Binding-site contacts:
Ligand atom C1' contacts residue MG1 of chain 1.MC at 4.3 Å.
Ligand atom O4 contacts residue MG1 of chain 1.QD at 3.4 Å.
Ligand atom C4 contacts residue MG1 of chain 1.QD at 4.3 Å.
Ligand atom C4' contacts residue MG1 of chain 1.MC at 3.8 Å.
Ligand atom O3' contacts residue MG1 of chain 1.MC at 4.0 Å.
Ligand atom O2' contacts residue MG1 of chain 1.MC at 2.6 Å.
Ligand atom C3' contacts residue MG1 of chain 1.MC at 4.1 Å.
Ligand atom N6 contacts residue MG1 of chain 1.QD at 3.9 Å.
Ligand atom O4' contacts residue MG1 of chain 1.MC at 4.2 Å.
Ligand atom O6 contacts residue MG1 of chain 1.QD at 3.2 Å.
Ligand atom C6 contacts residue MG1 of chain 1.QD at 4.4 Å.
Ligand atom C2' contacts residue MG1 of chain 1.MC at 3.8 Å.

This small molecule binds to this protein.
Small molecule (SMILES): Nc1ccn([C@@H]2O[C@H](CO)[C@@H](O[P](=O)(O)OC[C@H]3O[C@@H](n4cnc5c(=O)nc(N)[nH]c54)[C@H](O)[C@@H]3O[P](=O)(O)OC[C@H]3O[C@@H](n4ccc(=O)[nH]c4=O)[C@H](O)[C@@H]3O[P](=O)(O)OC[C@H]3O[C@@H](n4cnc5c(N)ncnc54)[C@H](O)[C@@H]3O)[C@H]2O)c(=O)n1